This protein binds this small molecule.
Small molecule (SMILES): CN(C)S(=O)(=O)c1ccsc1

Sequence of chain 2.A:
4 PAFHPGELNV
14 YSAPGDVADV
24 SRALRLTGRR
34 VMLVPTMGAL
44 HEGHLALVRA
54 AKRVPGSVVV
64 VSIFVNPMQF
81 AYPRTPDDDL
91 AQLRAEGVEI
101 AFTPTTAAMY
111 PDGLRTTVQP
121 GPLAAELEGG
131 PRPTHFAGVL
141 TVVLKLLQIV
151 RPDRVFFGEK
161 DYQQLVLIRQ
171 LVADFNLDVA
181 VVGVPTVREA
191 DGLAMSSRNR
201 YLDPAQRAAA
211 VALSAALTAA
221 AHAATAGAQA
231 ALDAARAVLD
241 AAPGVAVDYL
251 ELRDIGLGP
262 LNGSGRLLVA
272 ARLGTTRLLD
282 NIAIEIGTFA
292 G

Binding-site contacts:
Ligand atom CAB contacts residue MET71 of chain 2.A at 3.8 Å (hydrophobic).
Ligand atom NAJ contacts residue GLN72 of chain 2.A at 3.7 Å.
Ligand atom OAD contacts residue GLN72 of chain 2.A at 2.7 Å (h-bond).
Ligand atom OAC contacts residue GLN72 of chain 2.A at 3.5 Å.
Ligand atom OAC contacts residue PRO70 of chain 2.A at 3.5 Å.
Ligand atom CAB contacts residue GLN72 of chain 2.A at 4.4 Å.
Ligand atom SAK contacts residue GLN72 of chain 2.A at 3.8 Å.
Ligand atom CAA contacts residue GLN72 of chain 2.A at 4.1 Å.
Ligand atom NAJ contacts residue MET71 of chain 2.A at 4.0 Å.